Binding-site contacts:
Ligand atom C9 contacts residue TRP275 of chain 1.J at 3.9 Å (hydrophobic).
Ligand atom O1A contacts residue LYS198 of chain 1.I at 3.6 Å.
Ligand atom C18 contacts residue TYR126 of chain 1.J at 3.8 Å (hydrophobic).
Ligand atom C13 contacts residue ARG173 of chain 1.J at 3.8 Å.
Ligand atom C1 contacts residue TYR200 of chain 1.I at 3.4 Å (hydrophobic).
Ligand atom C11 contacts residue ILE10 of chain 1.Q at 3.9 Å (hydrophobic).
Ligand atom O1B contacts residue LYS266 of chain 1.J at 2.9 Å (salt-bridge).
Ligand atom PB contacts residue ARG263 of chain 1.J at 3.7 Å.
Ligand atom O1B contacts residue ARG263 of chain 1.J at 3.0 Å (salt-bridge).
Ligand atom C15 contacts residue ARG173 of chain 1.J at 3.8 Å.
Ligand atom C6 contacts residue HIS219 of chain 1.J at 3.6 Å.
Ligand atom C8 contacts residue GLY221 of chain 1.J at 3.9 Å.
Ligand atom C11 contacts residue ARG173 of chain 1.J at 3.6 Å.
Ligand atom O1A contacts residue TYR200 of chain 1.I at 3.2 Å (h-bond).
Ligand atom C15 contacts residue TYR176 of chain 1.J at 3.9 Å (hydrophobic).
Ligand atom C12 contacts residue ARG173 of chain 1.J at 3.7 Å.
Ligand atom C20 contacts residue THR127 of chain 1.J at 3.8 Å.
Ligand atom C14 contacts residue ARG173 of chain 1.J at 3.7 Å.
Ligand atom C5 contacts residue TYR166 of chain 1.I at 3.7 Å (hydrophobic).
Ligand atom O3A contacts residue ARG263 of chain 1.J at 4.0 Å.
Ligand atom C19 contacts residue TYR126 of chain 1.J at 3.6 Å (hydrophobic).
Ligand atom O2B contacts residue HIS219 of chain 1.J at 2.5 Å (h-bond).
Ligand atom C12 contacts residue CYS225 of chain 1.J at 3.8 Å (hydrophobic).
Ligand atom O1A contacts residue ARG263 of chain 1.J at 3.0 Å (salt-bridge).
Ligand atom C2 contacts residue TYR166 of chain 1.I at 3.6 Å (hydrophobic).
Ligand atom C9 contacts residue GLY221 of chain 1.J at 3.9 Å.
Ligand atom C4 contacts residue ALA9 of chain 1.Q at 3.9 Å (hydrophobic).
Ligand atom C12 contacts residue TRP275 of chain 1.J at 3.8 Å (hydrophobic).
Ligand atom O2B contacts residue ARG263 of chain 1.J at 3.6 Å.
Ligand atom N3 contacts residue TYR166 of chain 1.I at 3.9 Å.
Ligand atom O2A contacts residue LYS164 of chain 1.I at 3.0 Å (salt-bridge).
Ligand atom O3B contacts residue TYR272 of chain 1.J at 3.6 Å (h-bond).
Ligand atom C10 contacts residue TYR272 of chain 1.J at 3.6 Å (hydrophobic).
Ligand atom C1 contacts residue HIS201 of chain 1.I at 3.7 Å.
Ligand atom C10 contacts residue TRP275 of chain 1.J at 3.4 Å (hydrophobic).
Ligand atom C17 contacts residue TYR126 of chain 1.J at 4.0 Å (hydrophobic).
Ligand atom O1 contacts residue HIS201 of chain 1.I at 4.0 Å.
Ligand atom C16 contacts residue TYR176 of chain 1.J at 3.9 Å (hydrophobic).
Ligand atom O2B contacts residue TYR272 of chain 1.J at 3.4 Å (h-bond).
Ligand atom C14 contacts residue ILE10 of chain 1.Q at 3.4 Å (hydrophobic).

A small-molecule ligand and the protein it binds are described below.
Small molecule (SMILES): CC(C)=CCC/C(C)=C/CC/C(C)=C/CCN(C)CCO[P](=O)(O)OP(=O)(O)O

Sequence of chain 1.Q:
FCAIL

Sequence of chain 1.J:
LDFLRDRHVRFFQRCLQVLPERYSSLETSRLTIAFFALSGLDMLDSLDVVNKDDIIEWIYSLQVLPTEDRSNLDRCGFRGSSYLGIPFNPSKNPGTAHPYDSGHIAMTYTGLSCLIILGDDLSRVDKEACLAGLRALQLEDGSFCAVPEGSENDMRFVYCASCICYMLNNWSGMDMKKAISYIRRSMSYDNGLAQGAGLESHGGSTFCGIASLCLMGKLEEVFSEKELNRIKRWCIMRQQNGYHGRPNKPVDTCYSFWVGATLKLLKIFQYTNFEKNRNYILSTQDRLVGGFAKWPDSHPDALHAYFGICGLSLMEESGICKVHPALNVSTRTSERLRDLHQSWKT

Sequence of chain 1.I:
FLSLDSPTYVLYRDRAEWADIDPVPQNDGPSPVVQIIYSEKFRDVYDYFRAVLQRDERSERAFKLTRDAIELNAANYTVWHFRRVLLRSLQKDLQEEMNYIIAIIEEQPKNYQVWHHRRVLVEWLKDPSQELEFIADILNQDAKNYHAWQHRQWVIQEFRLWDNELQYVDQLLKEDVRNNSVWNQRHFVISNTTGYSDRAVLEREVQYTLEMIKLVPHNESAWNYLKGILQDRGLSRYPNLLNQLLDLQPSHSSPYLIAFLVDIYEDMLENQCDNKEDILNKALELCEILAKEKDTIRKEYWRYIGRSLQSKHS